Sequence of chain 1.A:
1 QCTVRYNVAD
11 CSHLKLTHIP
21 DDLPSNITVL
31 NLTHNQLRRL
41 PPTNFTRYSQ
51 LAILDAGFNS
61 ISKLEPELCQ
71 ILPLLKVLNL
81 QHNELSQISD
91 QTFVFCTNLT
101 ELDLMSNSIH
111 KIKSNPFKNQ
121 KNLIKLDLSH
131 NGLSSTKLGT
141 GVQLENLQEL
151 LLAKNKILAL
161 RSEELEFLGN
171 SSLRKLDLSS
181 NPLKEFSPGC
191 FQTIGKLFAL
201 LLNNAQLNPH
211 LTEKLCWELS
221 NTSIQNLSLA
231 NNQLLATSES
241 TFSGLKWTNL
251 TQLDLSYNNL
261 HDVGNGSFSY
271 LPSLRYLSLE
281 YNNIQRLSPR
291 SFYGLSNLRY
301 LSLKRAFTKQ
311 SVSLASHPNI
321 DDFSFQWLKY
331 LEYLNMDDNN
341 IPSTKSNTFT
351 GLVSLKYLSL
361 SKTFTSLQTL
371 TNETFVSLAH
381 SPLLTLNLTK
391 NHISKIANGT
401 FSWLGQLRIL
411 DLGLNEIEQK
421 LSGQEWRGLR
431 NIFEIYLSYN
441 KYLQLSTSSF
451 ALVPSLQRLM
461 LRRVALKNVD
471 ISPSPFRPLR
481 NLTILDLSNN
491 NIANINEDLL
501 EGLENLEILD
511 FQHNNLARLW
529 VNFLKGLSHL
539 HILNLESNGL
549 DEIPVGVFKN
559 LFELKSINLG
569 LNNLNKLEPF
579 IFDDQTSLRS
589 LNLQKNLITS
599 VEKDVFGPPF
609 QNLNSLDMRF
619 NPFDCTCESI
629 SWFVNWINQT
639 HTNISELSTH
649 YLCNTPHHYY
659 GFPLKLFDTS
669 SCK

Binding-site contacts:
Ligand atom C1 contacts residue ASN481 of chain 1.A at 1.4 Å.
Ligand atom C2 contacts residue ASN481 of chain 1.A at 2.5 Å.
Ligand atom C7 contacts residue ASN481 of chain 1.A at 3.9 Å.
Ligand atom C3 contacts residue ASN481 of chain 1.A at 3.4 Å.
Ligand atom C7 contacts residue SER455 of chain 1.A at 4.2 Å.
Ligand atom C4 contacts residue ASN481 of chain 1.A at 4.0 Å.
Ligand atom O5 contacts residue ASN481 of chain 1.A at 2.5 Å (h-bond).
Ligand atom C5 contacts residue ASN481 of chain 1.A at 3.4 Å.
Ligand atom C8 contacts residue SER455 of chain 1.A at 3.3 Å.
Ligand atom N2 contacts residue ASN481 of chain 1.A at 2.6 Å (h-bond).

The small molecule below binds the protein below.
Small molecule (SMILES): CC(=O)N[C@H]1[C@H](O[C@H]2[C@H](O)[C@@H](NC(C)=O)CO[C@@H]2CO)O[C@H](CO)[C@@H](O)[C@@H]1O